Binding-site contacts:
Ligand atom O1 contacts residue ILE237 of chain 1.A at 4.1 Å.
Ligand atom C3 contacts residue PRO173 of chain 1.A at 3.7 Å (hydrophobic).
Ligand atom O1 contacts residue GLY93 of chain 1.A at 3.4 Å.
Ligand atom O2P contacts residue PRO173 of chain 1.A at 3.7 Å.
Ligand atom C3 contacts residue GLN95 of chain 1.A at 3.9 Å.
Ligand atom O3P contacts residue PHE194 of chain 1.A at 3.6 Å.
Ligand atom C2 contacts residue GLN95 of chain 1.A at 3.9 Å.
Ligand atom O3P contacts residue ARG171 of chain 1.A at 2.7 Å (salt-bridge).
Ligand atom O4P contacts residue MET36 of chain 1.A at 3.6 Å.
Ligand atom O1 contacts residue GLN95 of chain 1.A at 3.6 Å (h-bond).
Ligand atom P contacts residue ARG151 of chain 1.A at 4.0 Å.
Ligand atom O1 contacts residue THR94 of chain 1.A at 3.1 Å (h-bond).
Ligand atom P contacts residue PHE194 of chain 1.A at 4.1 Å.
Ligand atom O2 contacts residue GLN95 of chain 1.A at 3.4 Å (h-bond).
Ligand atom C1 contacts residue GLU107 of chain 1.A at 3.4 Å.
Ligand atom C1 contacts residue ILE175 of chain 1.A at 3.7 Å (hydrophobic).
Ligand atom C1 contacts residue TYR178 of chain 1.A at 4.1 Å (hydrophobic).
Ligand atom C1 contacts residue GLN95 of chain 1.A at 3.4 Å.
Ligand atom C3 contacts residue ARG151 of chain 1.A at 3.8 Å.
Ligand atom O1 contacts residue GLU107 of chain 1.A at 2.7 Å (salt-bridge).
Ligand atom O1 contacts residue HIS238 of chain 1.A at 3.2 Å (h-bond).
Ligand atom O4P contacts residue LYS37 of chain 1.A at 2.7 Å (salt-bridge).
Ligand atom O1P contacts residue PRO173 of chain 1.A at 3.2 Å.
Ligand atom O2P contacts residue ARG171 of chain 1.A at 2.8 Å (salt-bridge).
Ligand atom C1 contacts residue THR94 of chain 1.A at 3.3 Å.
Ligand atom O1 contacts residue VAL236 of chain 1.A at 4.0 Å.
Ligand atom O3P contacts residue PRO173 of chain 1.A at 4.0 Å.
Ligand atom O3P contacts residue ARG151 of chain 1.A at 3.1 Å (salt-bridge).
Ligand atom C1 contacts residue HIS238 of chain 1.A at 3.9 Å.
Ligand atom C2 contacts residue ARG151 of chain 1.A at 4.0 Å.
Ligand atom P contacts residue ARG171 of chain 1.A at 3.7 Å.
Ligand atom O1P contacts residue ARG151 of chain 1.A at 2.9 Å (salt-bridge).
Ligand atom O3P contacts residue LYS37 of chain 1.A at 4.0 Å.
Ligand atom O2 contacts residue HIS238 of chain 1.A at 2.7 Å (h-bond).
Ligand atom C3 contacts residue ILE175 of chain 1.A at 3.9 Å (hydrophobic).
Ligand atom P contacts residue PRO173 of chain 1.A at 3.9 Å.
Ligand atom O2P contacts residue MET36 of chain 1.A at 4.0 Å.
Ligand atom P contacts residue LYS37 of chain 1.A at 3.8 Å.
Ligand atom C2 contacts residue HIS238 of chain 1.A at 3.7 Å.
Ligand atom O2P contacts residue PHE194 of chain 1.A at 3.6 Å.

Sequence of chain 1.A:
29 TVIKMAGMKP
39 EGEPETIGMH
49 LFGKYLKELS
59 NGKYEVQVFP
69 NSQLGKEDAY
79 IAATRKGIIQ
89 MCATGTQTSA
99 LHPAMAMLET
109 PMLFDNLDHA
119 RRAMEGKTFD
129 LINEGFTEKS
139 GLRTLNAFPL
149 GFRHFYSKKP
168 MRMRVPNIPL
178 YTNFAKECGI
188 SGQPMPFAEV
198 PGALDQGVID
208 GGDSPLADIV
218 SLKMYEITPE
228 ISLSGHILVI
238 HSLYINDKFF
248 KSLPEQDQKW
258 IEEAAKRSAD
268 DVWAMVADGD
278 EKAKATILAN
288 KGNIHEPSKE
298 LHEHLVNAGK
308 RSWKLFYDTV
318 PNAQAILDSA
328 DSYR

The protein below binds the small molecule below.
Small molecule (SMILES): O=P(O)(O)OC[C@H](O)CO